A protein and the small-molecule ligand that binds it are described below.
Small molecule (SMILES): CC(=O)N[C@H]1[C@H](O[C@H]2[C@H](O)[C@@H](NC(C)=O)CO[C@@H]2CO)O[C@H](CO)[C@@H](O[C@@H]2O[C@H](CO)[C@@H](O)[C@H](O[C@H]3O[C@H](CO)[C@@H](O)[C@H](O)[C@@H]3O[C@H]3O[C@H](CO)[C@@H](O)[C@H](O)[C@@H]3O[C@H]3O[C@H](CO)[C@@H](O)[C@H](O)[C@@H]3O)[C@@H]2O)[C@@H]1O

Sequence of chain 1.A:
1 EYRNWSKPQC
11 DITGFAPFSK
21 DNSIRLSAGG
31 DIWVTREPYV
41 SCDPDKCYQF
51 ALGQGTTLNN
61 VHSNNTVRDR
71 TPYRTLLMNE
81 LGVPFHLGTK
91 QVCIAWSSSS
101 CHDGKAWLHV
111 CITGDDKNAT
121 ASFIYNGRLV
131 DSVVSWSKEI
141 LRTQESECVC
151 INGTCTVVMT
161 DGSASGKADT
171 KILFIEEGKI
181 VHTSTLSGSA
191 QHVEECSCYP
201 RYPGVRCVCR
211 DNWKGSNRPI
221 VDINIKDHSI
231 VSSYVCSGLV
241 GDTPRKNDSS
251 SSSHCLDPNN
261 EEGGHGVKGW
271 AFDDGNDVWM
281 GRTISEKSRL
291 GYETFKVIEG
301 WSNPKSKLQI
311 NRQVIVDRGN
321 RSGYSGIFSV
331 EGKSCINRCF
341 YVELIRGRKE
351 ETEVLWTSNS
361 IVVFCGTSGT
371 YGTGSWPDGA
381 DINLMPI

Binding-site contacts:
Ligand atom C5 contacts residue ASN118 of chain 1.A at 3.6 Å.
Ligand atom N2 contacts residue ASN118 of chain 1.A at 2.8 Å (h-bond).
Ligand atom C4 contacts residue ASN118 of chain 1.A at 4.2 Å.
Ligand atom C3 contacts residue ASN118 of chain 1.A at 3.7 Å.
Ligand atom C7 contacts residue ASN118 of chain 1.A at 3.0 Å.
Ligand atom O5 contacts residue ASN118 of chain 1.A at 2.4 Å (h-bond).
Ligand atom C1 contacts residue ASN118 of chain 1.A at 1.4 Å.
Ligand atom C8 contacts residue ASN118 of chain 1.A at 4.3 Å.
Ligand atom O7 contacts residue ASN118 of chain 1.A at 2.9 Å (h-bond).
Ligand atom C2 contacts residue ASN118 of chain 1.A at 2.4 Å.